A small-molecule ligand and the protein it binds are described below.
Small molecule (SMILES): C#Cc1c(F)ccc2cccc(-c3ncc4c(N5C[C@H]6CC[C@@H](C5)N6)nc(OCC56CCCN5CCC6)nc4c3F)c12

Binding-site contacts:
Ligand atom C15 contacts residue ASP13 of chain 1.A at 3.5 Å.
Ligand atom C15 contacts residue GLY11 of chain 1.A at 3.4 Å.
Ligand atom C15 contacts residue TYR97 of chain 1.A at 3.5 Å (hydrophobic).
Ligand atom C16 contacts residue GLU64 of chain 1.A at 3.3 Å.
Ligand atom N02 contacts residue GLU63 of chain 1.A at 3.4 Å (salt-bridge).
Ligand atom C10 contacts residue GLY61 of chain 1.A at 3.2 Å.
Ligand atom C25 contacts residue GLU63 of chain 1.A at 3.5 Å.
Ligand atom F01 contacts residue TYR65 of chain 1.A at 3.4 Å.
Ligand atom C13 contacts residue GLY61 of chain 1.A at 3.2 Å.
Ligand atom C14 contacts residue ASP13 of chain 1.A at 3.3 Å.
Ligand atom N05 contacts residue ASP13 of chain 1.A at 2.7 Å (salt-bridge).
Ligand atom N01 contacts residue HIS96 of chain 1.A at 2.8 Å (h-bond).
Ligand atom N02 contacts residue TYR97 of chain 1.A at 3.3 Å (h-bond).
Ligand atom F01 contacts residue GLN100 of chain 1.A at 3.4 Å.
Ligand atom N01 contacts residue TYR65 of chain 1.A at 3.4 Å (h-bond).
Ligand atom C03 contacts residue TYR97 of chain 1.A at 3.3 Å (hydrophobic).
Ligand atom C29 contacts residue GLU63 of chain 1.A at 3.4 Å.
Ligand atom C16 contacts residue TYR65 of chain 1.A at 3.5 Å (hydrophobic).
Ligand atom C12 contacts residue ASP13 of chain 1.A at 3.3 Å.
Ligand atom N06 contacts residue GLU63 of chain 1.A at 2.9 Å (salt-bridge).
Ligand atom F23 contacts residue ILE101 of chain 1.A at 3.5 Å.
Ligand atom C09 contacts residue GLU63 of chain 1.A at 3.1 Å.
Ligand atom C03 contacts residue GLU63 of chain 1.A at 3.3 Å.
Ligand atom N03 contacts residue ARG69 of chain 1.A at 3.0 Å (salt-bridge).
Ligand atom C11 contacts residue ASP13 of chain 1.A at 3.5 Å.
Ligand atom F01 contacts residue HIS96 of chain 1.A at 3.2 Å.
Ligand atom C12 contacts residue GLY61 of chain 1.A at 3.5 Å.
Ligand atom O01 contacts residue GLU63 of chain 1.A at 3.2 Å (salt-bridge).
Ligand atom C28 contacts residue GLU63 of chain 1.A at 3.4 Å.
Ligand atom C17 contacts residue TYR65 of chain 1.A at 3.5 Å (hydrophobic).
Ligand atom C14 contacts residue TYR97 of chain 1.A at 3.5 Å (hydrophobic).
Ligand atom N05 contacts residue GLY61 of chain 1.A at 2.8 Å (h-bond).
Ligand atom C11 contacts residue GLY61 of chain 1.A at 3.5 Å.
Ligand atom F23 contacts residue VAL10 of chain 1.A at 3.4 Å.
Ligand atom C33 contacts residue TYR97 of chain 1.A at 3.4 Å (hydrophobic).
Ligand atom C18 contacts residue ASP70 of chain 1.A at 3.3 Å.
Ligand atom O01 contacts residue TYR97 of chain 1.A at 3.5 Å (h-bond).
Ligand atom C03 contacts residue HIS96 of chain 1.A at 3.6 Å.
Ligand atom O01 contacts residue HIS96 of chain 1.A at 3.3 Å (h-bond).
Ligand atom C17 contacts residue ASP70 of chain 1.A at 3.3 Å.

Sequence of chain 1.A:
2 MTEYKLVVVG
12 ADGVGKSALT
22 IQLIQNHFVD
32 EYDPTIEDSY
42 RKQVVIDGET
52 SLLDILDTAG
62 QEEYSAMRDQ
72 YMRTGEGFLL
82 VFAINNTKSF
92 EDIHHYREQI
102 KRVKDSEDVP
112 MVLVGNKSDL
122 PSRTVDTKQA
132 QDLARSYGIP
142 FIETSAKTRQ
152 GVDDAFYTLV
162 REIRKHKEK